Sequence of chain 2.A:
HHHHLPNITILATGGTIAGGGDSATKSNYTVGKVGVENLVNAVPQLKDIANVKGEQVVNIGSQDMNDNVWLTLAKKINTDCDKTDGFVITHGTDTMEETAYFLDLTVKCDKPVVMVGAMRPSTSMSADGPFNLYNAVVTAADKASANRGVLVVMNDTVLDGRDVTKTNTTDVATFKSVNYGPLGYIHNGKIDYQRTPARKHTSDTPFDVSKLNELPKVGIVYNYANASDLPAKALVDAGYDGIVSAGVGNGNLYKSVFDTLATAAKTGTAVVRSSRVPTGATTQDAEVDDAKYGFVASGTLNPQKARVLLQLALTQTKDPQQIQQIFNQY

Sequence of chain 2.B:
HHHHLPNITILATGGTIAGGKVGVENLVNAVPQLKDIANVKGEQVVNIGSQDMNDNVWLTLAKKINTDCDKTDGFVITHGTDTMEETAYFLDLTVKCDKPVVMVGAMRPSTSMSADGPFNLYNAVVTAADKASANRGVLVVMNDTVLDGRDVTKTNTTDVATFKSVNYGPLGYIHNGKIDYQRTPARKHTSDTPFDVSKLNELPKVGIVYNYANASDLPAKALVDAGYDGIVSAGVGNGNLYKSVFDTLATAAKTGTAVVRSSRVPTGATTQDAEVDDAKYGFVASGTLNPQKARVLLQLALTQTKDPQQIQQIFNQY

The protein below binds the small molecule below.
Small molecule (SMILES): N[C@@H](CC(=O)O)C(=O)O

Binding-site contacts:
Ligand atom CG contacts residue ALA122 of chain 2.A at 3.9 Å (hydrophobic).
Ligand atom CB contacts residue TYR33 of chain 2.A at 3.9 Å (hydrophobic).
Ligand atom CA contacts residue THR20 of chain 2.A at 3.2 Å.
Ligand atom OXT contacts residue GLY65 of chain 2.A at 3.4 Å.
Ligand atom OD2 contacts residue ALA122 of chain 2.A at 3.9 Å.
Ligand atom CB contacts residue GLU291 of chain 2.B at 3.8 Å.
Ligand atom C contacts residue ASP98 of chain 2.A at 3.9 Å.
Ligand atom OXT contacts residue THR20 of chain 2.A at 4.0 Å.
Ligand atom OD2 contacts residue THR20 of chain 2.A at 3.0 Å (h-bond).
Ligand atom OD1 contacts residue THR97 of chain 2.A at 2.5 Å (h-bond).
Ligand atom OXT contacts residue GLY19 of chain 2.A at 3.3 Å.
Ligand atom N contacts residue ASP98 of chain 2.A at 2.8 Å (salt-bridge).
Ligand atom OXT contacts residue GLY96 of chain 2.A at 3.1 Å.
Ligand atom N contacts residue GLU291 of chain 2.B at 2.6 Å (salt-bridge).
Ligand atom C contacts residue GLN67 of chain 2.A at 3.5 Å.
Ligand atom O contacts residue ASP98 of chain 2.A at 2.9 Å (salt-bridge).
Ligand atom C contacts residue GLY96 of chain 2.A at 3.5 Å.
Ligand atom CA contacts residue GLN67 of chain 2.A at 3.7 Å.
Ligand atom OD1 contacts residue THR20 of chain 2.A at 3.1 Å (h-bond).
Ligand atom CB contacts residue THR97 of chain 2.A at 3.7 Å.
Ligand atom CG contacts residue THR97 of chain 2.A at 2.9 Å.
Ligand atom OXT contacts residue VAL35 of chain 2.A at 3.6 Å.
Ligand atom CA contacts residue ASP98 of chain 2.A at 3.6 Å.
Ligand atom OXT contacts residue GLN67 of chain 2.A at 3.6 Å (h-bond).
Ligand atom C contacts residue SER66 of chain 2.A at 3.5 Å.
Ligand atom CA contacts residue GLU291 of chain 2.B at 3.4 Å.
Ligand atom OD2 contacts residue THR97 of chain 2.A at 2.9 Å (h-bond).
Ligand atom O contacts residue GLY96 of chain 2.A at 3.3 Å.
Ligand atom OD1 contacts residue ALA122 of chain 2.A at 3.2 Å (h-bond).
Ligand atom CA contacts residue VAL35 of chain 2.A at 3.9 Å (hydrophobic).
Ligand atom OD2 contacts residue GLY96 of chain 2.A at 3.4 Å.
Ligand atom CB contacts residue ASP98 of chain 2.A at 3.4 Å.
Ligand atom O contacts residue SER66 of chain 2.A at 2.6 Å (h-bond).
Ligand atom N contacts residue GLN67 of chain 2.A at 2.8 Å (h-bond).
Ligand atom CB contacts residue THR20 of chain 2.A at 2.9 Å.
Ligand atom C contacts residue THR97 of chain 2.A at 3.8 Å.
Ligand atom N contacts residue ASN256 of chain 2.B at 3.6 Å.
Ligand atom OXT contacts residue SER66 of chain 2.A at 2.7 Å (h-bond).
Ligand atom CG contacts residue THR20 of chain 2.A at 2.7 Å.
Ligand atom O contacts residue THR97 of chain 2.A at 3.2 Å (h-bond).